Sequence of chain 1.D:
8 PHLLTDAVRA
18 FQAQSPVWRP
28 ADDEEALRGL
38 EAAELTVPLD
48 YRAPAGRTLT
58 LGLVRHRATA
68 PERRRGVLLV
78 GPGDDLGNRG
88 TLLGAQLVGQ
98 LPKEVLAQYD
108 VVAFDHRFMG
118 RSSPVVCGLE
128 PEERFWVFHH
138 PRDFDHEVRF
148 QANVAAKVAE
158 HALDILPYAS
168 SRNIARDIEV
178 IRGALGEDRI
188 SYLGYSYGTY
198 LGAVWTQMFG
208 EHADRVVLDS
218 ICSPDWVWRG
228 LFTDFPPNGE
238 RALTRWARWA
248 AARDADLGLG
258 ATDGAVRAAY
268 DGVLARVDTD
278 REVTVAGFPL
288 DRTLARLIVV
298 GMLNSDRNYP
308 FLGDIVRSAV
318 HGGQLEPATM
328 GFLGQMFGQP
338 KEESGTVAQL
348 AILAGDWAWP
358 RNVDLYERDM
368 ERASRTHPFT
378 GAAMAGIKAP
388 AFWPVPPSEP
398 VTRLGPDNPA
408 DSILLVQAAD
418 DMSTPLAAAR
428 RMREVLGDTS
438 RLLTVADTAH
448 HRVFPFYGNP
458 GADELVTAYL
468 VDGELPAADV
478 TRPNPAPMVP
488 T

This protein binds this small molecule.
Small molecule (SMILES): COC(=O)/C=C(\C)[C@@]12O[C@]13c1cc(O)c4c(c1N[C@H]2C#C/C=C\C#C[C@H]3O)C(=O)c1ccccc1C4=O

Binding-site contacts:
Ligand atom CAM contacts residue PHE135 of chain 1.D at 3.7 Å (hydrophobic).
Ligand atom CAN contacts residue SER193 of chain 1.D at 3.3 Å.
Ligand atom CBD contacts residue LEU294 of chain 1.D at 3.8 Å (hydrophobic).
Ligand atom CAX contacts residue ASP82 of chain 1.D at 3.8 Å.
Ligand atom CAA contacts residue TYR194 of chain 1.D at 3.9 Å (hydrophobic).
Ligand atom CAJ contacts residue LEU228 of chain 1.D at 3.6 Å (hydrophobic).
Ligand atom CAO contacts residue PHE334 of chain 1.D at 3.6 Å (hydrophobic).
Ligand atom CAX contacts residue SER193 of chain 1.D at 3.3 Å.
Ligand atom CAH contacts residue LEU228 of chain 1.D at 3.7 Å (hydrophobic).
Ligand atom CAW contacts residue TYR194 of chain 1.D at 3.6 Å (hydrophobic).
Ligand atom CAB contacts residue SER193 of chain 1.D at 3.4 Å.
Ligand atom CAL contacts residue VAL134 of chain 1.D at 3.9 Å (hydrophobic).
Ligand atom CAA contacts residue TRP225 of chain 1.D at 3.9 Å (hydrophobic).
Ligand atom CAB contacts residue LEU228 of chain 1.D at 3.9 Å (hydrophobic).
Ligand atom CBJ contacts residue ASP82 of chain 1.D at 3.7 Å.
Ligand atom CAL contacts residue MET381 of chain 1.D at 3.9 Å (hydrophobic).
Ligand atom OAC contacts residue SER193 of chain 1.D at 3.3 Å (h-bond).
Ligand atom OAF contacts residue LYS338 of chain 1.D at 3.8 Å.
Ligand atom OAC contacts residue TYR194 of chain 1.D at 3.7 Å.
Ligand atom OAF contacts residue VAL134 of chain 1.D at 3.6 Å.
Ligand atom CAM contacts residue PHE232 of chain 1.D at 3.7 Å (hydrophobic).
Ligand atom OAD contacts residue LYS338 of chain 1.D at 3.8 Å.
Ligand atom CAB contacts residue SER420 of chain 1.D at 3.7 Å.
Ligand atom OAE contacts residue ASN301 of chain 1.D at 3.4 Å (h-bond).
Ligand atom CBG contacts residue PHE135 of chain 1.D at 3.8 Å (hydrophobic).
Ligand atom CBI contacts residue ASP82 of chain 1.D at 3.9 Å.
Ligand atom OAF contacts residue GLN346 of chain 1.D at 3.1 Å (h-bond).
Ligand atom CAW contacts residue SER193 of chain 1.D at 3.4 Å.
Ligand atom CAY contacts residue GLN346 of chain 1.D at 3.6 Å.
Ligand atom CAS contacts residue GLN346 of chain 1.D at 3.3 Å.
Ligand atom NAT contacts residue ASP82 of chain 1.D at 3.6 Å (salt-bridge).
Ligand atom OAG contacts residue GLN346 of chain 1.D at 3.5 Å (h-bond).
Ligand atom CAH contacts residue VAL134 of chain 1.D at 3.7 Å (hydrophobic).
Ligand atom CAI contacts residue PHE135 of chain 1.D at 3.8 Å (hydrophobic).
Ligand atom CAQ contacts residue LEU294 of chain 1.D at 3.8 Å (hydrophobic).
Ligand atom OAU contacts residue TYR194 of chain 1.D at 3.3 Å.
Ligand atom OAG contacts residue LEU83 of chain 1.D at 3.7 Å.
Ligand atom OAV contacts residue ASP82 of chain 1.D at 3.0 Å.
Ligand atom OAV contacts residue LEU83 of chain 1.D at 3.4 Å (h-bond).
Ligand atom CAA contacts residue LEU228 of chain 1.D at 3.6 Å (hydrophobic).